Sequence of chain 1.B:
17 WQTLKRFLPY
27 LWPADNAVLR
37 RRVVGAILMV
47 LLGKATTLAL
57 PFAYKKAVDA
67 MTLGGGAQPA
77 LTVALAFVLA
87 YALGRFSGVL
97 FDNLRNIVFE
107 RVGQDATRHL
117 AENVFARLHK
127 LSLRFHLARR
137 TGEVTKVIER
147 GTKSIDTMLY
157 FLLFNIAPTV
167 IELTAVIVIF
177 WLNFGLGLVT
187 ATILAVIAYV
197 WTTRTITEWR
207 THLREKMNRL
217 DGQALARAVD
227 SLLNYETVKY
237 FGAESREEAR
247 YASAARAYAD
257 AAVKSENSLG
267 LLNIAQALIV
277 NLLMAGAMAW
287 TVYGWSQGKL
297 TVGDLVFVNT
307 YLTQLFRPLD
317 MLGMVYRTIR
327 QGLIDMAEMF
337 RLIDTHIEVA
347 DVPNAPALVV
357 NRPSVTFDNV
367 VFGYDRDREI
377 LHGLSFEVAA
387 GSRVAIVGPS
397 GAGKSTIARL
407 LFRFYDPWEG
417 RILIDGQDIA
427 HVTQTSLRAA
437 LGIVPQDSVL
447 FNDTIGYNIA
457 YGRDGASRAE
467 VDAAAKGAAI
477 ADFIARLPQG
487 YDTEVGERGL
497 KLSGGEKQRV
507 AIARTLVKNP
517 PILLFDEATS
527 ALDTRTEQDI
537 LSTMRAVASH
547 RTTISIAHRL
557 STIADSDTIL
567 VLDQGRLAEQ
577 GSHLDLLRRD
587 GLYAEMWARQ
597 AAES

This protein binds this small molecule.
Small molecule (SMILES): Nc1ncnc2c1ncn2[C@@H]1O[C@H](CO[P](=O)(O)O[P](=O)(O)NP(=O)(O)O)[C@@H](O)[C@H]1O

Binding-site contacts:
Ligand atom O1B contacts residue GLY397 of chain 1.A at 2.8 Å (h-bond).
Ligand atom O3' contacts residue ARG374 of chain 1.A at 2.4 Å (salt-bridge).
Ligand atom O3' contacts residue PHE479 of chain 1.B at 3.5 Å.
Ligand atom O2B contacts residue LYS400 of chain 1.A at 2.8 Å (salt-bridge).
Ligand atom PG contacts residue MG1 of chain 1.H at 3.2 Å.
Ligand atom N3B contacts residue MG1 of chain 1.H at 2.1 Å.
Ligand atom O3G contacts residue GLN442 of chain 1.A at 3.2 Å (h-bond).
Ligand atom PB contacts residue MG1 of chain 1.H at 3.2 Å.
Ligand atom O2B contacts residue MG1 of chain 1.H at 3.1 Å.
Ligand atom N3B contacts residue SER499 of chain 1.B at 3.4 Å.
Ligand atom O3G contacts residue GLY501 of chain 1.B at 2.7 Å (h-bond).
Ligand atom O3' contacts residue GLU502 of chain 1.B at 2.9 Å (salt-bridge).
Ligand atom N9 contacts residue LYS497 of chain 1.B at 3.3 Å (salt-bridge).
Ligand atom O2G contacts residue GLY397 of chain 1.A at 2.8 Å (h-bond).
Ligand atom O1G contacts residue MG1 of chain 1.H at 3.5 Å.
Ligand atom O2G contacts residue SER396 of chain 1.A at 2.5 Å (h-bond).
Ligand atom O1G contacts residue LYS400 of chain 1.A at 3.5 Å (salt-bridge).
Ligand atom O2B contacts residue SER401 of chain 1.A at 2.8 Å (h-bond).
Ligand atom O2G contacts residue SER499 of chain 1.B at 3.0 Å (h-bond).
Ligand atom O2' contacts residue GLU502 of chain 1.B at 2.6 Å (salt-bridge).
Ligand atom N7 contacts residue TYR370 of chain 1.A at 3.3 Å.
Ligand atom O1A contacts residue MG1 of chain 1.H at 3.5 Å.
Ligand atom C4 contacts residue TYR370 of chain 1.A at 3.4 Å (hydrophobic).
Ligand atom O3G contacts residue SER499 of chain 1.B at 3.4 Å (h-bond).
Ligand atom O2A contacts residue SER401 of chain 1.A at 3.4 Å (h-bond).
Ligand atom O1G contacts residue HIS554 of chain 1.A at 3.1 Å (h-bond).
Ligand atom O2A contacts residue GLY399 of chain 1.A at 3.4 Å.
Ligand atom O1B contacts residue ALA398 of chain 1.A at 3.5 Å (h-bond).
Ligand atom C4 contacts residue LYS497 of chain 1.B at 3.1 Å.
Ligand atom C3' contacts residue GLU502 of chain 1.B at 3.2 Å.
Ligand atom C2' contacts residue GLU502 of chain 1.B at 3.4 Å.
Ligand atom C5 contacts residue LYS497 of chain 1.B at 3.2 Å.
Ligand atom O3G contacts residue GLY500 of chain 1.B at 2.8 Å (h-bond).
Ligand atom C5 contacts residue TYR370 of chain 1.A at 3.5 Å (hydrophobic).
Ligand atom C8 contacts residue LYS497 of chain 1.B at 3.5 Å.
Ligand atom O1B contacts residue LYS400 of chain 1.A at 3.3 Å.
Ligand atom C8 contacts residue TYR370 of chain 1.A at 3.2 Å (hydrophobic).
Ligand atom O1A contacts residue SER401 of chain 1.A at 3.2 Å.
Ligand atom O2A contacts residue THR402 of chain 1.A at 2.5 Å (h-bond).
Ligand atom N7 contacts residue LYS497 of chain 1.B at 3.4 Å (salt-bridge).

Sequence of chain 1.A:
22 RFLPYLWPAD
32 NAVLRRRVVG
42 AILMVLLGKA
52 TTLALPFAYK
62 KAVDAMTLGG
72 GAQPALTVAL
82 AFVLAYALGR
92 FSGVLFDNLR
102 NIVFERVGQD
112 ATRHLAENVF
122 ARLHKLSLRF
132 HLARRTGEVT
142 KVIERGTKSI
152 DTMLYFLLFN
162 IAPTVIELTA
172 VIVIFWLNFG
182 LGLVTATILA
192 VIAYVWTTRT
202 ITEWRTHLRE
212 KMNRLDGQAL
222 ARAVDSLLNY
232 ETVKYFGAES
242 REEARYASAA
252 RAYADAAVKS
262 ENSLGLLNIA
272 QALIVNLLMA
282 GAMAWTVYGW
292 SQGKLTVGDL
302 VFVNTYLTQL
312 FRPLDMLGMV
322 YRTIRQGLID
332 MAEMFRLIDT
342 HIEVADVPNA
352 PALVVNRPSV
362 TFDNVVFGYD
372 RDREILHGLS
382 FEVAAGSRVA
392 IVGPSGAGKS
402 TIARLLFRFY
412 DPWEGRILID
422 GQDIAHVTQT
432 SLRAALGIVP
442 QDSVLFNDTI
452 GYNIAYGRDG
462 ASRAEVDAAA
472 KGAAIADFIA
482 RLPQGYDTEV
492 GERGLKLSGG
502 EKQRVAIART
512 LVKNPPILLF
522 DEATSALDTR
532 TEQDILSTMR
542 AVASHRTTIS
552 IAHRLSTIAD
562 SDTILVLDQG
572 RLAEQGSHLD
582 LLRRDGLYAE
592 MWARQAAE